Binding-site contacts:
Ligand atom C5 contacts residue ASN165 of chain 1.C at 3.7 Å.
Ligand atom O6 contacts residue ASN164 of chain 1.C at 4.3 Å.
Ligand atom O5 contacts residue ASN165 of chain 1.C at 2.4 Å (h-bond).
Ligand atom C7 contacts residue ASN165 of chain 1.C at 3.9 Å.
Ligand atom C4 contacts residue ASN165 of chain 1.C at 4.3 Å.
Ligand atom C1 contacts residue GLU132 of chain 1.C at 3.6 Å.
Ligand atom O5 contacts residue GLU132 of chain 1.C at 4.0 Å.
Ligand atom O6 contacts residue ASN165 of chain 1.C at 3.8 Å.
Ligand atom C1 contacts residue ASN165 of chain 1.C at 1.4 Å.
Ligand atom N2 contacts residue ASN165 of chain 1.C at 2.9 Å (h-bond).
Ligand atom C2 contacts residue ASN165 of chain 1.C at 2.5 Å.
Ligand atom C6 contacts residue ASN165 of chain 1.C at 4.4 Å.
Ligand atom C3 contacts residue ASN165 of chain 1.C at 3.8 Å.

Sequence of chain 1.C:
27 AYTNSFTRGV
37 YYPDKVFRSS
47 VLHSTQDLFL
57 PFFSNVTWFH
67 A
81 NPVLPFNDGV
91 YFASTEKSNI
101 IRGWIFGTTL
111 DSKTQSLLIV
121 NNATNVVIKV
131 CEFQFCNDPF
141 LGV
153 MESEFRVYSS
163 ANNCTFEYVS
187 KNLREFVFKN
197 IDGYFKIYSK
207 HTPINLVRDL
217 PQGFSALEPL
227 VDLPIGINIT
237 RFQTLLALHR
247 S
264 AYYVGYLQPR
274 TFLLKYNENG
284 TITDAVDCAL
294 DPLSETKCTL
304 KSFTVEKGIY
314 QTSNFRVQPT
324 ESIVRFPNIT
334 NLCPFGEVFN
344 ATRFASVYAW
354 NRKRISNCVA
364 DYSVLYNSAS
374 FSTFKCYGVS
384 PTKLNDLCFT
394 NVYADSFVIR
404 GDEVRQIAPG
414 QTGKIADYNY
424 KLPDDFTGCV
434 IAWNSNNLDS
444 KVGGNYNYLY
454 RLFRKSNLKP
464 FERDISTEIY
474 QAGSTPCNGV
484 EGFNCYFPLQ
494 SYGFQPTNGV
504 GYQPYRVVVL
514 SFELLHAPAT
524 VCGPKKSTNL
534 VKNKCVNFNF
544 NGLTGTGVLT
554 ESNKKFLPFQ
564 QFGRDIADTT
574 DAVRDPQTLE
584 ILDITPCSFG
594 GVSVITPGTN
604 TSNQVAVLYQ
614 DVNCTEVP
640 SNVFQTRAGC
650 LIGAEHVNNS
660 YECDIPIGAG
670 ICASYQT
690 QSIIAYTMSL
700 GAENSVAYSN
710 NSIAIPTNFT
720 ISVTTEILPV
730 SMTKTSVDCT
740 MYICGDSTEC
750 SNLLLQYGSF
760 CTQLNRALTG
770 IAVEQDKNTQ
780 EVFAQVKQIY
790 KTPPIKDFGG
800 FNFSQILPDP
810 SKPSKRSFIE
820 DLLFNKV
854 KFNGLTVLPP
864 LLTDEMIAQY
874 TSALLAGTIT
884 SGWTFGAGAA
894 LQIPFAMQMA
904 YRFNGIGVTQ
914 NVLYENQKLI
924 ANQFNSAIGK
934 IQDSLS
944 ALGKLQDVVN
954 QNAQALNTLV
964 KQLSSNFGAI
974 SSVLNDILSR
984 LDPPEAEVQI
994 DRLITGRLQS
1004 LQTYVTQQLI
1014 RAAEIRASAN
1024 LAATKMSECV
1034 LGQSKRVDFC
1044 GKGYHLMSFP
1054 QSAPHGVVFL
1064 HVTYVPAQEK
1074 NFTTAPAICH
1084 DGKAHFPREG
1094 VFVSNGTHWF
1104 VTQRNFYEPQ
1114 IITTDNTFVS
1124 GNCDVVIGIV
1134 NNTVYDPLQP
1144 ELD

A small-molecule ligand and the protein it binds are described below.
Small molecule (SMILES): CC(=O)N[C@@H]1[C@@H](O)[C@H](O)[C@@H](CO)O[C@H]1O